Binding-site contacts:
Ligand atom N2 contacts residue THR949 of chain 1.A at 3.2 Å (h-bond).
Ligand atom O7 contacts residue ASN763 of chain 1.C at 3.2 Å (h-bond).
Ligand atom N2 contacts residue ALA951 of chain 1.A at 4.2 Å.
Ligand atom C2 contacts residue THR949 of chain 1.A at 4.4 Å.
Ligand atom C7 contacts residue ASN763 of chain 1.C at 3.4 Å.
Ligand atom C5 contacts residue ASN763 of chain 1.C at 3.6 Å.
Ligand atom N2 contacts residue SER950 of chain 1.A at 3.6 Å.
Ligand atom C4 contacts residue ASN763 of chain 1.C at 4.2 Å.
Ligand atom O5 contacts residue ASN763 of chain 1.C at 2.4 Å (h-bond).
Ligand atom O5 contacts residue ILE1149 of chain 1.C at 4.0 Å.
Ligand atom C7 contacts residue SER950 of chain 1.A at 3.6 Å.
Ligand atom C8 contacts residue THR949 of chain 1.A at 3.7 Å.
Ligand atom C5 contacts residue ILE1149 of chain 1.C at 4.0 Å (hydrophobic).
Ligand atom O7 contacts residue THR949 of chain 1.A at 4.4 Å.
Ligand atom N2 contacts residue ASN763 of chain 1.C at 2.8 Å (h-bond).
Ligand atom O6 contacts residue HIS1174 of chain 1.C at 4.3 Å.
Ligand atom C7 contacts residue ALA951 of chain 1.A at 3.4 Å (hydrophobic).
Ligand atom C7 contacts residue THR949 of chain 1.A at 3.6 Å.
Ligand atom C3 contacts residue ASN763 of chain 1.C at 3.8 Å.
Ligand atom C2 contacts residue ASN763 of chain 1.C at 2.4 Å.
Ligand atom C8 contacts residue ALA951 of chain 1.A at 3.6 Å (hydrophobic).
Ligand atom C6 contacts residue ILE1149 of chain 1.C at 3.4 Å (hydrophobic).
Ligand atom O7 contacts residue ALA951 of chain 1.A at 3.0 Å (h-bond).
Ligand atom O7 contacts residue SER950 of chain 1.A at 3.6 Å.
Ligand atom O6 contacts residue ILE1149 of chain 1.C at 3.8 Å.
Ligand atom C1 contacts residue ASN763 of chain 1.C at 1.4 Å.
Ligand atom C8 contacts residue SER950 of chain 1.A at 4.2 Å.

This small molecule binds to this protein.
Small molecule (SMILES): CC(=O)N[C@@H]1[C@@H](O)[C@H](O)[C@@H](CO)O[C@H]1O

Sequence of chain 1.C:
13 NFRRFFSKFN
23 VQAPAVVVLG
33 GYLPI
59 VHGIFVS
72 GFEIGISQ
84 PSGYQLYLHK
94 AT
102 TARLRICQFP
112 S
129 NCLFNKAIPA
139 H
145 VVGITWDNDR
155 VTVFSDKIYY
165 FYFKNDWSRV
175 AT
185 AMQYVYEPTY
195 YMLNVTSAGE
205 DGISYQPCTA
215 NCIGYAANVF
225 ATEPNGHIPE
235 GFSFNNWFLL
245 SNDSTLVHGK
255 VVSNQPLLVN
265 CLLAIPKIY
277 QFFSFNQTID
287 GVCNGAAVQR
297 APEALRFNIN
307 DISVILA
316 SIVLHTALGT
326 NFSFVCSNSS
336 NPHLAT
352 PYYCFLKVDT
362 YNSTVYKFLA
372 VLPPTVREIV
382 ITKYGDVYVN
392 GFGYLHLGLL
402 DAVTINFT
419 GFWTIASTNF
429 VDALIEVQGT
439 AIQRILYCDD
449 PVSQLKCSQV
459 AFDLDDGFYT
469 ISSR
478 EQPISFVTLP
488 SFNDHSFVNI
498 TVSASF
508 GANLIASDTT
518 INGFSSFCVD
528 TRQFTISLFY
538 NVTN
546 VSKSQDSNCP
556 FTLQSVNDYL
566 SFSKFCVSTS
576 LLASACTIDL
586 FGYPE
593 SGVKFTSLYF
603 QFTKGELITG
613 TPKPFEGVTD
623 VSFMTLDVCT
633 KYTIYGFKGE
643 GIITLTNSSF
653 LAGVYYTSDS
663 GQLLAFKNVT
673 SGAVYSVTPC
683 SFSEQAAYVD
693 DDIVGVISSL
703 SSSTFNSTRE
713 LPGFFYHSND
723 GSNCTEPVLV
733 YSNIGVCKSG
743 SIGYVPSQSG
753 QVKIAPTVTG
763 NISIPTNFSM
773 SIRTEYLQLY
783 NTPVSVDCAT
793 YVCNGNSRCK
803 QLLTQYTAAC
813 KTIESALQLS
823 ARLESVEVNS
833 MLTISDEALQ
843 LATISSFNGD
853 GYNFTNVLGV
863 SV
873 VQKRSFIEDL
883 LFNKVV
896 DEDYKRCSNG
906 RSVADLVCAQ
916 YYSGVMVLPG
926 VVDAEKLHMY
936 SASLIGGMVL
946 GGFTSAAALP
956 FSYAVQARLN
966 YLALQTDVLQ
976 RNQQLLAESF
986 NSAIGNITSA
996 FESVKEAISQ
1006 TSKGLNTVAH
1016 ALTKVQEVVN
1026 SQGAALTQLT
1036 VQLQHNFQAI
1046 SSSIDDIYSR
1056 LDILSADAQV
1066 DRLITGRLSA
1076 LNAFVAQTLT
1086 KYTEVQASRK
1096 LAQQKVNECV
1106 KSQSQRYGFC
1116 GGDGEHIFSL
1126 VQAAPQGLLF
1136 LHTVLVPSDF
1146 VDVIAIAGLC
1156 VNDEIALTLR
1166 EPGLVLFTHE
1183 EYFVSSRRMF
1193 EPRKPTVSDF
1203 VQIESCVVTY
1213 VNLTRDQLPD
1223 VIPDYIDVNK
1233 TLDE

Sequence of chain 1.A:
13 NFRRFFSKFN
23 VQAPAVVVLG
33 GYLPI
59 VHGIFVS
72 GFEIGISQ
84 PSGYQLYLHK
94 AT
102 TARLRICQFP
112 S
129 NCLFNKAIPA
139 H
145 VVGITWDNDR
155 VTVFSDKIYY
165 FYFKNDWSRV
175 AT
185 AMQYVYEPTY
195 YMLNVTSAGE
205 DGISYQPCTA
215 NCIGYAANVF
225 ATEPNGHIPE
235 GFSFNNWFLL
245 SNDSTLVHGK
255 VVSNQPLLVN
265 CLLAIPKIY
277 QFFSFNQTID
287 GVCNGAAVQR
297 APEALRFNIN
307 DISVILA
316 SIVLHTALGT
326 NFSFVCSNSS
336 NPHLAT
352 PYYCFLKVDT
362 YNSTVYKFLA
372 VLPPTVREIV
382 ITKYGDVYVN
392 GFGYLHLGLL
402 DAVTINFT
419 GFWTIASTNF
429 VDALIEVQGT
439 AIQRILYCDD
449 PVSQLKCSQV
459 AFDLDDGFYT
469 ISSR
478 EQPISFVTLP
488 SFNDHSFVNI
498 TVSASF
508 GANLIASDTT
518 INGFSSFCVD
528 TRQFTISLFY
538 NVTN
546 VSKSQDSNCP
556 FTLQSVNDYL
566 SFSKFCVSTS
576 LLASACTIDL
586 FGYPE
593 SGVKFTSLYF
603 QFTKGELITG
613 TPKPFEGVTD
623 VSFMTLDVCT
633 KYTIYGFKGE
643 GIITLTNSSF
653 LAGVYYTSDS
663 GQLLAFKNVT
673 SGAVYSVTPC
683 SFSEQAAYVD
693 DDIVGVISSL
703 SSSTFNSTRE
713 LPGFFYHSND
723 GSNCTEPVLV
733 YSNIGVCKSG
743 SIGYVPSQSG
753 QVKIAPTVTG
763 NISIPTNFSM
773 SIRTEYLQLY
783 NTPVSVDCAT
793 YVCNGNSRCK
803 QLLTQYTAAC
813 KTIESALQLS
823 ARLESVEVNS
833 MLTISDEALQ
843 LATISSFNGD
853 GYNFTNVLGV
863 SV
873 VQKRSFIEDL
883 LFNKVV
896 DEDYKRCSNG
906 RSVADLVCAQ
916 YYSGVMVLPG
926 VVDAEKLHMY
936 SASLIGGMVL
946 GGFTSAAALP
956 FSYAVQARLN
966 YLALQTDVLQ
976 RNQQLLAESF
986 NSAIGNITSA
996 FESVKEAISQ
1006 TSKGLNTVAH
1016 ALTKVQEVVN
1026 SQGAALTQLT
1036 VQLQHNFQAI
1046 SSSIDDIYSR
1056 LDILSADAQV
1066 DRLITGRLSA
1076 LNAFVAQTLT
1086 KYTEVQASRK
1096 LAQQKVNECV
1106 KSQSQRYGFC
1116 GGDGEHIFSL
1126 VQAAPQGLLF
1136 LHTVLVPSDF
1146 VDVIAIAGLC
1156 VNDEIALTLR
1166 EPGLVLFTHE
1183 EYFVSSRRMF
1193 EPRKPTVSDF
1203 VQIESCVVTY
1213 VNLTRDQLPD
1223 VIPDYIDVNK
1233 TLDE